A protein and the small-molecule ligand that binds it are described below.
Small molecule (SMILES): Nc1ncnc2c1ncn2[C@@H]1O[C@H](COP(=O)(O)O)[C@@H](O)[C@H]1OP(=O)(O)O

Sequence of chain 1.A:
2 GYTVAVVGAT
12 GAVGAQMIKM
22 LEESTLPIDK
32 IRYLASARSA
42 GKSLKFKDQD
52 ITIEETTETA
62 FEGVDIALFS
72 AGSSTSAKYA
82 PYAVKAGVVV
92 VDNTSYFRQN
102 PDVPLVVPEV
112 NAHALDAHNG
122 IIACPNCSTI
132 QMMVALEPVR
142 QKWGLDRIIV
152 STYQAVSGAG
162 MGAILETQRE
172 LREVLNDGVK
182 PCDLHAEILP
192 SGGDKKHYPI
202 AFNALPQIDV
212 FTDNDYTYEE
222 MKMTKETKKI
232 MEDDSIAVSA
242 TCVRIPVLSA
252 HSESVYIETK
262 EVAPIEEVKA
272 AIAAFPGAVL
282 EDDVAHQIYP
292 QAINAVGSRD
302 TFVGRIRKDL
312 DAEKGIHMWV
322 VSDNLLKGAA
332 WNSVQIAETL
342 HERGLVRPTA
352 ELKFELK

Binding-site contacts:
Ligand atom O5' contacts residue GLY12 of chain 1.A at 3.4 Å.
Ligand atom P1 contacts residue SER37 of chain 1.A at 3.5 Å.
Ligand atom C1' contacts residue ALA72 of chain 1.A at 3.8 Å (hydrophobic).
Ligand atom O3P contacts residue ARG39 of chain 1.A at 3.3 Å (salt-bridge).
Ligand atom O6P contacts residue GLY12 of chain 1.A at 3.5 Å.
Ligand atom O2' contacts residue ALA36 of chain 1.A at 3.7 Å.
Ligand atom O6P contacts residue GLY161 of chain 1.A at 3.5 Å.
Ligand atom C3' contacts residue GLY12 of chain 1.A at 3.8 Å.
Ligand atom C5 contacts residue THR76 of chain 1.A at 3.5 Å.
Ligand atom O6P contacts residue ALA13 of chain 1.A at 2.8 Å (h-bond).
Ligand atom O2' contacts residue THR11 of chain 1.A at 3.1 Å (h-bond).
Ligand atom C3' contacts residue THR11 of chain 1.A at 3.5 Å.
Ligand atom C6 contacts residue THR76 of chain 1.A at 3.5 Å.
Ligand atom C2 contacts residue THR57 of chain 1.A at 3.4 Å.
Ligand atom C2 contacts residue ALA36 of chain 1.A at 3.3 Å (hydrophobic).
Ligand atom O3' contacts residue GLY9 of chain 1.A at 3.5 Å (h-bond).
Ligand atom O1P contacts residue SER40 of chain 1.A at 3.0 Å (h-bond).
Ligand atom C4 contacts residue ALA72 of chain 1.A at 3.8 Å (hydrophobic).
Ligand atom O5P contacts residue GLY161 of chain 1.A at 3.5 Å.
Ligand atom O2P contacts residue ALA36 of chain 1.A at 3.4 Å.
Ligand atom C2 contacts residue THR76 of chain 1.A at 3.7 Å.
Ligand atom O2P contacts residue SER37 of chain 1.A at 2.5 Å (h-bond).
Ligand atom O3P contacts residue SER37 of chain 1.A at 3.4 Å (h-bond).
Ligand atom O4' contacts residue ALA72 of chain 1.A at 3.3 Å.
Ligand atom P1 contacts residue SER40 of chain 1.A at 3.3 Å.
Ligand atom N3 contacts residue ALA72 of chain 1.A at 3.6 Å.
Ligand atom O6P contacts residue MET162 of chain 1.A at 3.0 Å (h-bond).
Ligand atom P2 contacts residue MET162 of chain 1.A at 3.8 Å.
Ligand atom C2 contacts residue SER37 of chain 1.A at 3.5 Å.
Ligand atom O3' contacts residue GLY12 of chain 1.A at 2.8 Å (h-bond).
Ligand atom O3' contacts residue THR11 of chain 1.A at 2.6 Å (h-bond).
Ligand atom P1 contacts residue THR11 of chain 1.A at 3.4 Å.
Ligand atom C2' contacts residue THR11 of chain 1.A at 3.9 Å.
Ligand atom N3 contacts residue SER37 of chain 1.A at 3.4 Å (h-bond).
Ligand atom O1P contacts residue THR11 of chain 1.A at 2.5 Å (h-bond).
Ligand atom O2P contacts residue SER40 of chain 1.A at 2.7 Å (h-bond).
Ligand atom N9 contacts residue ALA72 of chain 1.A at 3.8 Å.
Ligand atom N3 contacts residue ALA36 of chain 1.A at 3.5 Å.
Ligand atom N6 contacts residue THR76 of chain 1.A at 3.8 Å.
Ligand atom N1 contacts residue THR76 of chain 1.A at 3.6 Å.